The protein below binds the small molecule below.
Small molecule (SMILES): CC(C)Oc1cccc(NC(=O)c2cc(Cl)c(OCCN)c(Cl)c2)c1

Sequence of chain 1.A:
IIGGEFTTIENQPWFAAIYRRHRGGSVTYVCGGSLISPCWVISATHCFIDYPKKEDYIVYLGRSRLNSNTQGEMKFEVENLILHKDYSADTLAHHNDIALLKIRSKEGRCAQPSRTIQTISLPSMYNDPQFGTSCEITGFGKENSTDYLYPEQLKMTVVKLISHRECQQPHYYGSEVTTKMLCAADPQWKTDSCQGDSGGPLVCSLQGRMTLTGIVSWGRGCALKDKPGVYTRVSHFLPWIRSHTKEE

Binding-site contacts:
Ligand atom C17 contacts residue GLN195 of chain 1.A at 3.5 Å.
Ligand atom C22 contacts residue SER198 of chain 1.A at 3.7 Å.
Ligand atom C1 contacts residue HIS46 of chain 1.A at 3.8 Å.
Ligand atom N21 contacts residue ASP192 of chain 1.A at 2.9 Å (salt-bridge).
Ligand atom N10 contacts residue HIS46 of chain 1.A at 3.3 Å (h-bond).
Ligand atom C24 contacts residue SER198 of chain 1.A at 3.0 Å.
Ligand atom C7 contacts residue HIS46 of chain 1.A at 3.6 Å.
Ligand atom N21 contacts residue SER193 of chain 1.A at 2.8 Å (h-bond).
Ligand atom C15 contacts residue GLN195 of chain 1.A at 3.2 Å.
Ligand atom C20 contacts residue GLY221 of chain 1.A at 3.6 Å.
Ligand atom C19 contacts residue GLY219 of chain 1.A at 3.5 Å.
Ligand atom C20 contacts residue SER193 of chain 1.A at 3.3 Å.
Ligand atom N21 contacts residue GLY221 of chain 1.A at 2.7 Å (h-bond).
Ligand atom CL1 contacts residue GLN195 of chain 1.A at 3.3 Å.
Ligand atom C11 contacts residue ACT1 of chain 1.B at 3.5 Å.
Ligand atom N10 contacts residue ACT1 of chain 1.B at 3.4 Å (h-bond).
Ligand atom C9 contacts residue ACT1 of chain 1.B at 3.4 Å.
Ligand atom CL2 contacts residue SER198 of chain 1.A at 3.7 Å.
Ligand atom C19 contacts residue GLY221 of chain 1.A at 3.6 Å.
Ligand atom CL2 contacts residue TRP218 of chain 1.A at 3.6 Å.
Ligand atom CL2 contacts residue SER217 of chain 1.A at 3.7 Å.
Ligand atom CL1 contacts residue CYS222 of chain 1.A at 3.3 Å.
Ligand atom C24 contacts residue ACT1 of chain 1.B at 3.5 Å.
Ligand atom C5 contacts residue HIS46 of chain 1.A at 3.6 Å.
Ligand atom C8 contacts residue HIS46 of chain 1.A at 3.4 Å.
Ligand atom C19 contacts residue TRP218 of chain 1.A at 3.7 Å (hydrophobic).
Ligand atom N21 contacts residue CYS222 of chain 1.A at 3.6 Å.
Ligand atom C1 contacts residue CYS47 of chain 1.A at 3.6 Å (hydrophobic).
Ligand atom O12 contacts residue GLN195 of chain 1.A at 3.3 Å.
Ligand atom C14 contacts residue GLN195 of chain 1.A at 3.4 Å.
Ligand atom C25 contacts residue ACT1 of chain 1.B at 2.9 Å.
Ligand atom O12 contacts residue ACT1 of chain 1.B at 3.5 Å.
Ligand atom C13 contacts residue ACT1 of chain 1.B at 3.6 Å.
Ligand atom C3 contacts residue CYS47 of chain 1.A at 3.7 Å (hydrophobic).
Ligand atom C1 contacts residue ACT1 of chain 1.B at 2.8 Å.
Ligand atom C25 contacts residue HIS46 of chain 1.A at 3.4 Å.
Ligand atom O18 contacts residue CYS194 of chain 1.A at 3.5 Å.
Ligand atom C17 contacts residue CYS194 of chain 1.A at 3.7 Å (hydrophobic).
Ligand atom C9 contacts residue HIS46 of chain 1.A at 3.2 Å.
Ligand atom CL2 contacts residue VAL216 of chain 1.A at 3.6 Å.